Sequence of chain 1.E:
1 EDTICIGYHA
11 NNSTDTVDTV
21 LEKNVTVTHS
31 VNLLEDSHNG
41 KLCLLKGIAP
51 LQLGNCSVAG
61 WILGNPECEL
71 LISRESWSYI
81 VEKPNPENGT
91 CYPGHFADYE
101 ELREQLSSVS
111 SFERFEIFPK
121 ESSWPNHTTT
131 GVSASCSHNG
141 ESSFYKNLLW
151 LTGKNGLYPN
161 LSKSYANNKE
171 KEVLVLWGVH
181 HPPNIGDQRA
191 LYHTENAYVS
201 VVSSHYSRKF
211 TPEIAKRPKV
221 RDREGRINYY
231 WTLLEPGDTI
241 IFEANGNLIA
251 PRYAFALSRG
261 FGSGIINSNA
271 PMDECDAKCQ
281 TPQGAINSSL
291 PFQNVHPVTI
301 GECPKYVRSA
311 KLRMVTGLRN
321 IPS

A small-molecule ligand and the protein it binds are described below.
Small molecule (SMILES): CC(=O)N[C@@H]1[C@@H](O)[C@H](O)[C@@H](CO)O[C@H]1O

Binding-site contacts:
Ligand atom C3 contacts residue ASN126 of chain 1.E at 3.8 Å.
Ligand atom C4 contacts residue ASN126 of chain 1.E at 4.2 Å.
Ligand atom C7 contacts residue ASN126 of chain 1.E at 3.3 Å.
Ligand atom C5 contacts residue ASN126 of chain 1.E at 3.7 Å.
Ligand atom O7 contacts residue ASN126 of chain 1.E at 3.3 Å (h-bond).
Ligand atom C8 contacts residue PRO125 of chain 1.E at 3.8 Å (hydrophobic).
Ligand atom C8 contacts residue ASN126 of chain 1.E at 4.5 Å.
Ligand atom C1 contacts residue ASN126 of chain 1.E at 1.4 Å.
Ligand atom N2 contacts residue ASN126 of chain 1.E at 2.9 Å (h-bond).
Ligand atom C2 contacts residue ASN126 of chain 1.E at 2.5 Å.
Ligand atom O5 contacts residue ASN126 of chain 1.E at 2.4 Å (h-bond).